Binding-site contacts:
Ligand atom N01 contacts residue TRP407 of chain 1.A at 3.7 Å.
Ligand atom C03 contacts residue TRP407 of chain 1.A at 3.9 Å (hydrophobic).
Ligand atom C08 contacts residue HIS421 of chain 1.B at 3.9 Å.
Ligand atom C23 contacts residue TRP34 of chain 1.B at 3.9 Å (hydrophobic).
Ligand atom C02 contacts residue TRP407 of chain 1.A at 3.7 Å (hydrophobic).
Ligand atom C07 contacts residue TRP34 of chain 1.B at 3.6 Å (hydrophobic).
Ligand atom C06 contacts residue HIS421 of chain 1.B at 4.0 Å.
Ligand atom C11 contacts residue SER62 of chain 1.A at 3.4 Å.
Ligand atom C11 contacts residue TRP405 of chain 1.B at 3.3 Å (hydrophobic).
Ligand atom N02 contacts residue PHE420 of chain 1.B at 3.5 Å.
Ligand atom N31 contacts residue HIS331 of chain 1.A at 3.0 Å (h-bond).
Ligand atom C10 contacts residue PHE420 of chain 1.B at 3.9 Å (hydrophobic).
Ligand atom C24 contacts residue TRP34 of chain 1.B at 3.9 Å (hydrophobic).
Ligand atom N31 contacts residue PRO330 of chain 1.A at 3.4 Å.
Ligand atom C06 contacts residue PHE420 of chain 1.B at 3.9 Å (hydrophobic).
Ligand atom C02 contacts residue PHE420 of chain 1.B at 3.6 Å (hydrophobic).
Ligand atom N02 contacts residue TRP407 of chain 1.A at 3.6 Å.
Ligand atom C21 contacts residue HIS421 of chain 1.B at 3.7 Å.
Ligand atom C02 contacts residue ALA406 of chain 1.A at 3.6 Å (hydrophobic).
Ligand atom C09 contacts residue TRP407 of chain 1.A at 4.0 Å (hydrophobic).
Ligand atom C12 contacts residue HIS421 of chain 1.B at 4.0 Å.
Ligand atom C22 contacts residue TRP34 of chain 1.B at 4.0 Å (hydrophobic).
Ligand atom N02 contacts residue ALA406 of chain 1.A at 2.7 Å (h-bond).
Ligand atom C03 contacts residue ALA406 of chain 1.A at 3.7 Å (hydrophobic).
Ligand atom C22 contacts residue HIS421 of chain 1.B at 3.4 Å.
Ligand atom C06 contacts residue VAL64 of chain 1.A at 3.6 Å (hydrophobic).
Ligand atom C12 contacts residue TRP34 of chain 1.B at 4.0 Å (hydrophobic).
Ligand atom O13 contacts residue TRP34 of chain 1.B at 3.5 Å.
Ligand atom O13 contacts residue HIS421 of chain 1.B at 3.0 Å.
Ligand atom C04 contacts residue PHE420 of chain 1.B at 3.5 Å (hydrophobic).
Ligand atom N01 contacts residue PHE420 of chain 1.B at 3.5 Å.
Ligand atom C05 contacts residue PHE420 of chain 1.B at 3.8 Å (hydrophobic).
Ligand atom C11 contacts residue PHE420 of chain 1.B at 3.3 Å (hydrophobic).
Ligand atom C08 contacts residue VAL64 of chain 1.A at 4.0 Å (hydrophobic).
Ligand atom C04 contacts residue TRP405 of chain 1.B at 3.9 Å (hydrophobic).
Ligand atom C21 contacts residue TRP34 of chain 1.B at 3.7 Å (hydrophobic).
Ligand atom C10 contacts residue TRP407 of chain 1.A at 3.8 Å (hydrophobic).
Ligand atom C07 contacts residue VAL64 of chain 1.A at 3.4 Å (hydrophobic).
Ligand atom C30 contacts residue HIS331 of chain 1.A at 3.7 Å.
Ligand atom C03 contacts residue TRP405 of chain 1.B at 3.6 Å (hydrophobic).

This protein binds this small molecule.
Small molecule (SMILES): CNCc1cc(C#N)cc(OCc2ccc3c(C)cc(N)nc3c2)c1

Sequence of chain 1.B:
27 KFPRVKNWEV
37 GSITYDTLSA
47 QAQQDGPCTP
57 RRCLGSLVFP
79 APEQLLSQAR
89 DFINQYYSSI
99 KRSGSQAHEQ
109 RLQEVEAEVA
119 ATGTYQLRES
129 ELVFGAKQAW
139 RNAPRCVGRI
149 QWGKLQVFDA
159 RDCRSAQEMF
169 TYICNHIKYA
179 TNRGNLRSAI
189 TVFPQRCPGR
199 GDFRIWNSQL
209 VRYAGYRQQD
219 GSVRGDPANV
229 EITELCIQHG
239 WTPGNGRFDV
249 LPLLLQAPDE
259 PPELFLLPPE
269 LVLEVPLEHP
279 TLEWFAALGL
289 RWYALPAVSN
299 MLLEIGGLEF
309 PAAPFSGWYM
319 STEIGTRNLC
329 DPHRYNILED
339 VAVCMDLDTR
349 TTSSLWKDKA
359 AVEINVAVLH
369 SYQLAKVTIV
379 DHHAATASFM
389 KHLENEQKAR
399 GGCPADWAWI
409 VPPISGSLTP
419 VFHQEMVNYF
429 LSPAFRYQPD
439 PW

Sequence of chain 1.A:
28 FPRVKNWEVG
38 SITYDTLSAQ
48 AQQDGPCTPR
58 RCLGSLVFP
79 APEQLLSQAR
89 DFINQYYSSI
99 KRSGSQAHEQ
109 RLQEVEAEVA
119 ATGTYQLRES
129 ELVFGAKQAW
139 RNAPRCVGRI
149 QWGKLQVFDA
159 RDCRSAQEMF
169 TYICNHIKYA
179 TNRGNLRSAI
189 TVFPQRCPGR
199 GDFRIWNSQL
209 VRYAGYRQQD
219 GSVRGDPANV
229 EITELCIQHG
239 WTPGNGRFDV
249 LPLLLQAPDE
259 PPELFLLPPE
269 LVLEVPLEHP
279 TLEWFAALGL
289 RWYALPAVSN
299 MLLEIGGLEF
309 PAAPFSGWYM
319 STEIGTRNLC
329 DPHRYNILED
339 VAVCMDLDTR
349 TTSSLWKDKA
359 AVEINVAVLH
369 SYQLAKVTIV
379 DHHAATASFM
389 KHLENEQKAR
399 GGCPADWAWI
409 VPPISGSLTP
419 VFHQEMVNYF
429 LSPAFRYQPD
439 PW